A protein and the small-molecule ligand that binds it are described below.
Small molecule (SMILES): COc1ccc(OCc2ccc(COc3c(Cl)cccc3Cl)cc2)c(Cl)c1

Sequence of chain 32.B:
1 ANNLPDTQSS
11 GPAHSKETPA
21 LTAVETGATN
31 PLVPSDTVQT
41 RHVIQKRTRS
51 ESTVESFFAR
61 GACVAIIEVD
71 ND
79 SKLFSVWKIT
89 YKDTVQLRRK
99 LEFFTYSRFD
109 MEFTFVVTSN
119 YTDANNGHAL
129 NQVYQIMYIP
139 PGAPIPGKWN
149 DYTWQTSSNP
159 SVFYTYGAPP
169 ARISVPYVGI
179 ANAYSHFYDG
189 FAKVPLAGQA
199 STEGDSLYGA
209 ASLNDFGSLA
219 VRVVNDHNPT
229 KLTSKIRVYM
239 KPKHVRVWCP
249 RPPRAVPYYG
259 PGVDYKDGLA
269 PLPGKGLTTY

Sequence of chain 31.E:
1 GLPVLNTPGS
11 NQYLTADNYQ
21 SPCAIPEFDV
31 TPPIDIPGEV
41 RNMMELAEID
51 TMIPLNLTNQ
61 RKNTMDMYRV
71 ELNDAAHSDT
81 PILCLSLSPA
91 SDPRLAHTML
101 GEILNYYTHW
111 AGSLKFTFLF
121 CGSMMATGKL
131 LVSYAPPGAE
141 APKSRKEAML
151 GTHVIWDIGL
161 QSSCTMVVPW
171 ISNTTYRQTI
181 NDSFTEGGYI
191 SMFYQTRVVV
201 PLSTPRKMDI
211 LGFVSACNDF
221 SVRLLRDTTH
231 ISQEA

Binding-site contacts:
Ligand atom O1 contacts residue MET109 of chain 32.B at 3.7 Å.
Ligand atom C4 contacts residue MET109 of chain 32.B at 3.8 Å (hydrophobic).
Ligand atom C7 contacts residue MET109 of chain 32.B at 3.3 Å (hydrophobic).
Ligand atom C11 contacts residue ILE87 of chain 32.B at 3.8 Å (hydrophobic).
Ligand atom O2 contacts residue VAL173 of chain 32.B at 3.4 Å.
Ligand atom O1 contacts residue PHE214 of chain 32.B at 3.8 Å.
Ligand atom C21 contacts residue HIS184 of chain 32.B at 3.6 Å.
Ligand atom C20 contacts residue LEU217 of chain 32.B at 3.8 Å (hydrophobic).
Ligand atom O1 contacts residue ILE87 of chain 32.B at 3.7 Å.
Ligand atom C17 contacts residue TYR136 of chain 32.B at 3.7 Å (hydrophobic).
Ligand atom C3 contacts residue MET109 of chain 32.B at 3.7 Å (hydrophobic).
Ligand atom CL2 contacts residue ILE25 of chain 31.E at 3.4 Å.
Ligand atom C14 contacts residue TYR136 of chain 32.B at 3.5 Å (hydrophobic).
Ligand atom C13 contacts residue ILE87 of chain 32.B at 3.7 Å (hydrophobic).
Ligand atom C17 contacts residue ALA24 of chain 31.E at 3.7 Å (hydrophobic).
Ligand atom C2 contacts residue PHE214 of chain 32.B at 3.6 Å (hydrophobic).
Ligand atom C7 contacts residue PHE214 of chain 32.B at 3.5 Å (hydrophobic).
Ligand atom C16 contacts residue ALA24 of chain 31.E at 3.8 Å (hydrophobic).
Ligand atom O3 contacts residue PHE107 of chain 32.B at 3.6 Å.
Ligand atom C12 contacts residue PHE111 of chain 32.B at 3.8 Å (hydrophobic).
Ligand atom C21 contacts residue TYR182 of chain 32.B at 3.8 Å (hydrophobic).
Ligand atom CL2 contacts residue ALA24 of chain 31.E at 3.5 Å.
Ligand atom C21 contacts residue SER105 of chain 32.B at 3.8 Å.
Ligand atom C1 contacts residue TYR182 of chain 32.B at 3.8 Å (hydrophobic).
Ligand atom CL3 contacts residue PHE111 of chain 32.B at 3.8 Å.
Ligand atom C9 contacts residue PHE214 of chain 32.B at 3.7 Å (hydrophobic).
Ligand atom C13 contacts residue MET109 of chain 32.B at 3.4 Å (hydrophobic).
Ligand atom C8 contacts residue MET109 of chain 32.B at 3.4 Å (hydrophobic).
Ligand atom C16 contacts residue TYR136 of chain 32.B at 3.8 Å (hydrophobic).
Ligand atom C19 contacts residue LEU217 of chain 32.B at 3.8 Å (hydrophobic).
Ligand atom C9 contacts residue VAL176 of chain 32.B at 3.6 Å (hydrophobic).
Ligand atom CL3 contacts residue LEU217 of chain 32.B at 3.8 Å.
Ligand atom C5 contacts residue TYR89 of chain 32.B at 3.5 Å (hydrophobic).
Ligand atom O3 contacts residue TYR89 of chain 32.B at 3.6 Å.
Ligand atom CL2 contacts residue TYR136 of chain 32.B at 3.6 Å.
Ligand atom C13 contacts residue PHE111 of chain 32.B at 3.7 Å (hydrophobic).
Ligand atom C12 contacts residue ILE87 of chain 32.B at 3.8 Å (hydrophobic).
Ligand atom C6 contacts residue TYR89 of chain 32.B at 3.7 Å (hydrophobic).
Ligand atom C10 contacts residue TYR136 of chain 32.B at 3.5 Å (hydrophobic).
Ligand atom C20 contacts residue ILE171 of chain 32.B at 3.8 Å (hydrophobic).